A protein and the small-molecule ligand that binds it are described below.
Small molecule (SMILES): CC(=O)N[C@@H]1[C@@H](O)[C@H](O)[C@@H](CO)O[C@H]1O

Sequence of chain 1.D:
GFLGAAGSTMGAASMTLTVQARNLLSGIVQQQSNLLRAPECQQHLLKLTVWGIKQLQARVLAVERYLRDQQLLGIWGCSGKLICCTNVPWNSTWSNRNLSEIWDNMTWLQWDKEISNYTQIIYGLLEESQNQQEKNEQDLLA

Binding-site contacts:
Ligand atom C4 contacts residue ASN92 of chain 1.D at 4.4 Å.
Ligand atom C8 contacts residue ASN92 of chain 1.D at 3.9 Å.
Ligand atom C7 contacts residue ASN92 of chain 1.D at 3.3 Å.
Ligand atom O5 contacts residue ASN92 of chain 1.D at 2.5 Å (h-bond).
Ligand atom N2 contacts residue ASN92 of chain 1.D at 3.0 Å (h-bond).
Ligand atom C1 contacts residue THR94 of chain 1.D at 3.8 Å.
Ligand atom C5 contacts residue ASN92 of chain 1.D at 3.8 Å.
Ligand atom C3 contacts residue ASN92 of chain 1.D at 3.9 Å.
Ligand atom C2 contacts residue ASN92 of chain 1.D at 2.6 Å.
Ligand atom C1 contacts residue ASN92 of chain 1.D at 1.5 Å.
Ligand atom O7 contacts residue ASN92 of chain 1.D at 3.2 Å (h-bond).
Ligand atom O5 contacts residue THR94 of chain 1.D at 4.4 Å.